Sequence of chain 1.C:
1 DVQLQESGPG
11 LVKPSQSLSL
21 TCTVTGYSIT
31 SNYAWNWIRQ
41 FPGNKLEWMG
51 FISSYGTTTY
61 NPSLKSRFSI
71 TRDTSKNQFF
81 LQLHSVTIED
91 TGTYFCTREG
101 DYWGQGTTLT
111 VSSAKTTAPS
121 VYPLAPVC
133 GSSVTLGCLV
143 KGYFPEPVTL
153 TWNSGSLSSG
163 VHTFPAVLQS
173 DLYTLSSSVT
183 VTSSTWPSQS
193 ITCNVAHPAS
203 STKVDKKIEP

Sequence of chain 1.D:
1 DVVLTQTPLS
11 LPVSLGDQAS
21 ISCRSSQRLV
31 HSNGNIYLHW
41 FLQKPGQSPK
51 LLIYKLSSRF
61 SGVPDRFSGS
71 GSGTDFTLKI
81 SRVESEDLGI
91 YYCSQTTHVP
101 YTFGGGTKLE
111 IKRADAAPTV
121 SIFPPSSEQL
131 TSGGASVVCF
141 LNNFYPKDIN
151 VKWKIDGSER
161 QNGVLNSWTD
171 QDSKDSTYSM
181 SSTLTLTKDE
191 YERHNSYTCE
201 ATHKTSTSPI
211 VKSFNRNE

Binding-site contacts:
Ligand atom CE1 contacts residue TYR54 of chain 1.D at 3.6 Å (hydrophobic).
Ligand atom CG1 contacts residue GLU99 of chain 1.C at 3.2 Å.
Ligand atom C contacts residue GLU99 of chain 1.C at 3.5 Å.
Ligand atom O contacts residue GLU99 of chain 1.C at 3.5 Å.
Ligand atom CG2 contacts residue HIS39 of chain 1.D at 3.6 Å.
Ligand atom CA contacts residue TYR55 of chain 1.C at 3.1 Å (hydrophobic).
Ligand atom SD contacts residue ASN36 of chain 1.C at 3.5 Å (h-bond).
Ligand atom C contacts residue GLU99 of chain 1.C at 3.7 Å.
Ligand atom O contacts residue THR96 of chain 1.D at 2.6 Å (h-bond).
Ligand atom CA contacts residue GLU99 of chain 1.C at 3.7 Å.
Ligand atom CE1 contacts residue ASN32 of chain 1.C at 3.6 Å.
Ligand atom O contacts residue PHE51 of chain 1.C at 3.6 Å.
Ligand atom CB contacts residue TYR55 of chain 1.C at 3.6 Å (hydrophobic).
Ligand atom CA contacts residue GLU99 of chain 1.C at 3.4 Å.
Ligand atom CD2 contacts residue GLU99 of chain 1.C at 3.7 Å.
Ligand atom CD2 contacts residue TYR33 of chain 1.C at 3.6 Å (hydrophobic).
Ligand atom CB contacts residue GLU99 of chain 1.C at 3.5 Å.
Ligand atom CD1 contacts residue GLU99 of chain 1.C at 3.7 Å.
Ligand atom N contacts residue GLU99 of chain 1.C at 2.8 Å (salt-bridge).
Ligand atom N contacts residue GLU99 of chain 1.C at 3.0 Å (salt-bridge).
Ligand atom CB contacts residue ASN32 of chain 1.C at 3.4 Å.
Ligand atom SG contacts residue GLU99 of chain 1.C at 3.4 Å (salt-bridge).
Ligand atom O contacts residue ALA34 of chain 1.C at 3.5 Å.
Ligand atom C contacts residue GLU99 of chain 1.C at 3.1 Å.
Ligand atom CA contacts residue GLU99 of chain 1.C at 3.4 Å.
Ligand atom SD contacts residue GLU99 of chain 1.C at 3.8 Å.
Ligand atom O contacts residue TYR101 of chain 1.D at 3.8 Å.
Ligand atom N contacts residue GLU99 of chain 1.C at 3.0 Å (salt-bridge).
Ligand atom N contacts residue GLU99 of chain 1.C at 2.7 Å (salt-bridge).
Ligand atom CG2 contacts residue TYR55 of chain 1.C at 3.1 Å (hydrophobic).
Ligand atom CB contacts residue ASN36 of chain 1.C at 3.5 Å.
Ligand atom N contacts residue TYR55 of chain 1.C at 3.1 Å (h-bond).
Ligand atom O contacts residue TYR37 of chain 1.D at 3.6 Å.
Ligand atom CB contacts residue HIS39 of chain 1.D at 3.6 Å.
Ligand atom SG contacts residue TYR101 of chain 1.D at 3.6 Å (h-bond).
Ligand atom SD contacts residue GLY100 of chain 1.C at 3.8 Å.
Ligand atom C contacts residue THR96 of chain 1.D at 3.7 Å.
Ligand atom CB contacts residue GLU99 of chain 1.C at 3.4 Å.
Ligand atom CA contacts residue TYR101 of chain 1.D at 3.6 Å (hydrophobic).
Ligand atom C contacts residue TYR101 of chain 1.D at 3.4 Å (hydrophobic).

A small-molecule ligand and the protein it binds are described below.
Small molecule (SMILES): CC[C@H](C)[C@@H]1NC(=O)[C@H](Cc2ccccc2)NC(=O)[C@H](Cc2ccc(O)cc2)NC(=O)[C@@H](NC(=O)[C@@H](N)[C@@H](C)O)CSC(=O)[C@H](CCSC)NC1=O